Sequence of chain 1.A:
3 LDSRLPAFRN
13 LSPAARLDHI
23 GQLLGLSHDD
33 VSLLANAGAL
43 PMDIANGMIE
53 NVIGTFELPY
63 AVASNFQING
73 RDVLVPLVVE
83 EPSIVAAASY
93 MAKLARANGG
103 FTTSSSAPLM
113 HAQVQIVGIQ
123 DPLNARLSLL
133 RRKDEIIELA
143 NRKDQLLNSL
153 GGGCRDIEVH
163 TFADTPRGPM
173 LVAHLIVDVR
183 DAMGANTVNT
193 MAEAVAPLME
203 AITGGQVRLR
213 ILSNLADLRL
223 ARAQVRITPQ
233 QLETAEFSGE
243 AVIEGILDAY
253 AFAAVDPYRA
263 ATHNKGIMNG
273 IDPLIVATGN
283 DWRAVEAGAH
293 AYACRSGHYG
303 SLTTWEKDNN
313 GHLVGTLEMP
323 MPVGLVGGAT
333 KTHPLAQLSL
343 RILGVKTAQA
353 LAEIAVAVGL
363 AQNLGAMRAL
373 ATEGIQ

Sequence of chain 1.B:
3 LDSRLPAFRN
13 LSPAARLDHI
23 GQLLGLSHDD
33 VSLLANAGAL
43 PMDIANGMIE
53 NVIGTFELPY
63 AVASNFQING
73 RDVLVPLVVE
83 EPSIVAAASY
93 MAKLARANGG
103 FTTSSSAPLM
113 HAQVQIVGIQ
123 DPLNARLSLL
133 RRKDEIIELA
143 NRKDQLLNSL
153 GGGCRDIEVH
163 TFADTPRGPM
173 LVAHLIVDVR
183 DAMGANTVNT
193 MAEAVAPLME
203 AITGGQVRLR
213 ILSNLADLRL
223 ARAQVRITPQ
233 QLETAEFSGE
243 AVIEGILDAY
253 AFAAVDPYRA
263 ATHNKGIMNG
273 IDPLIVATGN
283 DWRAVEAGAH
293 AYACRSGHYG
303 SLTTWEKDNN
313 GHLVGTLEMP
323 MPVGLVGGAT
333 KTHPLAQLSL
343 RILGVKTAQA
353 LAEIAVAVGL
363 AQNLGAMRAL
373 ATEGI

The small molecule below binds the protein below.
Small molecule (SMILES): C[C@@](O)(CCO)CC(=O)[O-]

Binding-site contacts:
Ligand atom C5 contacts residue ARG261 of chain 1.B at 3.6 Å.
Ligand atom O3 contacts residue ARG261 of chain 1.B at 3.7 Å.
Ligand atom O7 contacts residue ILE213 of chain 1.A at 4.3 Å.
Ligand atom C8 contacts residue LYS267 of chain 1.B at 3.7 Å.
Ligand atom O3 contacts residue ALA368 of chain 1.B at 3.6 Å.
Ligand atom C8 contacts residue GLU83 of chain 1.B at 3.4 Å.
Ligand atom O8 contacts residue LYS267 of chain 1.B at 2.5 Å (salt-bridge).
Ligand atom O7 contacts residue THR264 of chain 1.B at 3.7 Å.
Ligand atom C6 contacts residue ILE213 of chain 1.A at 4.4 Å (hydrophobic).
Ligand atom O4 contacts residue ILE213 of chain 1.A at 4.1 Å.
Ligand atom O4 contacts residue ARG261 of chain 1.B at 2.7 Å (salt-bridge).
Ligand atom C8 contacts residue ASN271 of chain 1.B at 3.3 Å.
Ligand atom C4 contacts residue ALA368 of chain 1.B at 4.1 Å (hydrophobic).
Ligand atom O4 contacts residue THR264 of chain 1.B at 3.5 Å.
Ligand atom C4 contacts residue THR264 of chain 1.B at 3.6 Å.
Ligand atom C5 contacts residue THR264 of chain 1.B at 3.6 Å.
Ligand atom O8 contacts residue GLU83 of chain 1.B at 3.1 Å (salt-bridge).
Ligand atom C4 contacts residue GLY268 of chain 1.B at 3.7 Å.
Ligand atom C5 contacts residue LEU372 of chain 1.B at 4.2 Å (hydrophobic).
Ligand atom O3 contacts residue LEU372 of chain 1.B at 4.1 Å.
Ligand atom O3 contacts residue THR264 of chain 1.B at 3.8 Å.
Ligand atom O8 contacts residue ASN271 of chain 1.B at 2.8 Å (h-bond).
Ligand atom C6 contacts residue ALA368 of chain 1.B at 4.3 Å (hydrophobic).
Ligand atom C2 contacts residue ASN271 of chain 1.B at 3.5 Å.
Ligand atom C5 contacts residue HIS265 of chain 1.B at 4.5 Å.
Ligand atom O4 contacts residue LEU372 of chain 1.B at 3.7 Å.
Ligand atom O3 contacts residue HIS265 of chain 1.B at 3.9 Å.
Ligand atom O7 contacts residue LEU214 of chain 1.A at 4.4 Å.
Ligand atom C5 contacts residue ALA368 of chain 1.B at 4.0 Å (hydrophobic).
Ligand atom C2 contacts residue GLY268 of chain 1.B at 4.3 Å.